Binding-site contacts:
Ligand atom C1 contacts residue THR80 of chain 1.A at 4.1 Å.
Ligand atom O3 contacts residue TRP193 of chain 1.A at 4.2 Å.
Ligand atom C4 contacts residue ASN79 of chain 1.A at 3.6 Å.
Ligand atom C3 contacts residue TRP193 of chain 1.A at 4.0 Å (hydrophobic).
Ligand atom C1 contacts residue ASN79 of chain 1.A at 4.3 Å.
Ligand atom C3 contacts residue GLY194 of chain 1.A at 4.1 Å.
Ligand atom O1 contacts residue GLN155 of chain 1.A at 2.8 Å (h-bond).
Ligand atom C5 contacts residue TRP193 of chain 1.A at 3.8 Å (hydrophobic).
Ligand atom O1 contacts residue TRP193 of chain 1.A at 4.1 Å.
Ligand atom C8 contacts residue LEU81 of chain 1.A at 4.5 Å (hydrophobic).
Ligand atom C9 contacts residue GLN155 of chain 1.A at 4.3 Å.
Ligand atom C8 contacts residue TRP193 of chain 1.A at 4.3 Å (hydrophobic).
Ligand atom C2 contacts residue LEU81 of chain 1.A at 3.8 Å (hydrophobic).
Ligand atom C5 contacts residue GLN155 of chain 1.A at 4.4 Å.
Ligand atom C6 contacts residue THR80 of chain 1.A at 3.4 Å.
Ligand atom C9 contacts residue TRP193 of chain 1.A at 4.4 Å (hydrophobic).
Ligand atom C1 contacts residue GLN155 of chain 1.A at 3.3 Å.
Ligand atom O1 contacts residue THR80 of chain 1.A at 4.3 Å.
Ligand atom C7 contacts residue GLN155 of chain 1.A at 3.3 Å.
Ligand atom O1 contacts residue ASN79 of chain 1.A at 4.3 Å.
Ligand atom C6 contacts residue ASN79 of chain 1.A at 3.6 Å.
Ligand atom O2 contacts residue GLN155 of chain 1.A at 3.4 Å (h-bond).
Ligand atom C4 contacts residue LEU81 of chain 1.A at 4.3 Å (hydrophobic).
Ligand atom C7 contacts residue ASN79 of chain 1.A at 3.9 Å.
Ligand atom C9 contacts residue ASN79 of chain 1.A at 4.3 Å.
Ligand atom O2 contacts residue ASN79 of chain 1.A at 3.9 Å.
Ligand atom C6 contacts residue GLN155 of chain 1.A at 3.5 Å.

Sequence of chain 1.A:
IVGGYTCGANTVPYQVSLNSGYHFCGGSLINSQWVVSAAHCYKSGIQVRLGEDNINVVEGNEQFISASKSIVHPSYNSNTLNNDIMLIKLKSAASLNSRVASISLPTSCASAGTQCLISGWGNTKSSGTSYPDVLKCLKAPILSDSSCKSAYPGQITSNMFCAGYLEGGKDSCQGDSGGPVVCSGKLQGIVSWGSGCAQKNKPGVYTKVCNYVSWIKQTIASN

The small molecule below binds the protein below.
Small molecule (SMILES): CCOC(=O)c1ccc(O)cc1